Binding-site contacts:
Ligand atom C12 contacts residue GLY68 of chain 1.C at 3.8 Å.
Ligand atom C11 contacts residue GLY68 of chain 1.C at 4.1 Å.
Ligand atom C14 contacts residue LEU125 of chain 1.C at 4.2 Å (hydrophobic).
Ligand atom C17 contacts residue MPD1 of chain 1.KA at 4.3 Å.
Ligand atom C15 contacts residue SER97 of chain 1.C at 4.3 Å.
Ligand atom C12 contacts residue SER97 of chain 1.C at 4.2 Å.
Ligand atom C13 contacts residue GLY68 of chain 1.C at 3.4 Å.
Ligand atom C17 contacts residue GLY68 of chain 1.C at 3.6 Å.
Ligand atom C17 contacts residue SER97 of chain 1.C at 1.4 Å.
Ligand atom O3 contacts residue GLY68 of chain 1.C at 2.7 Å (h-bond).
Ligand atom C13 contacts residue LEU125 of chain 1.C at 4.0 Å (hydrophobic).
Ligand atom C14 contacts residue SER97 of chain 1.C at 3.6 Å.
Ligand atom O1 contacts residue GLN34 of chain 1.C at 3.1 Å (h-bond).
Ligand atom N1 contacts residue GLY68 of chain 1.C at 3.7 Å.
Ligand atom O3 contacts residue MET98 of chain 1.C at 3.5 Å (h-bond).
Ligand atom C16 contacts residue LEU125 of chain 1.C at 4.1 Å (hydrophobic).
Ligand atom C16 contacts residue HIS122 of chain 1.C at 4.3 Å.
Ligand atom C10 contacts residue GLN34 of chain 1.C at 4.3 Å.
Ligand atom C16 contacts residue SER97 of chain 1.C at 3.2 Å.
Ligand atom N2 contacts residue GLY67 of chain 1.C at 4.3 Å.
Ligand atom C15 contacts residue GLY68 of chain 1.C at 3.6 Å.
Ligand atom N1 contacts residue HIS122 of chain 1.C at 3.6 Å.
Ligand atom C16 contacts residue GLY68 of chain 1.C at 4.1 Å.
Ligand atom C12 contacts residue LEU125 of chain 1.C at 4.3 Å (hydrophobic).
Ligand atom O3 contacts residue GLY67 of chain 1.C at 3.2 Å.
Ligand atom C16 contacts residue MPD1 of chain 1.KA at 3.7 Å.
Ligand atom O3 contacts residue SER97 of chain 1.C at 2.3 Å (h-bond).
Ligand atom C17 contacts residue MET98 of chain 1.C at 3.6 Å (hydrophobic).
Ligand atom C16 contacts residue ILE70 of chain 1.C at 3.9 Å (hydrophobic).
Ligand atom N1 contacts residue SER97 of chain 1.C at 2.3 Å (h-bond).
Ligand atom N1 contacts residue MPD1 of chain 1.KA at 4.2 Å.
Ligand atom C15 contacts residue ILE70 of chain 1.C at 4.0 Å (hydrophobic).
Ligand atom C14 contacts residue GLY68 of chain 1.C at 3.3 Å.
Ligand atom N2 contacts residue PRO66 of chain 1.C at 3.8 Å.
Ligand atom C9 contacts residue PRO66 of chain 1.C at 3.8 Å (hydrophobic).
Ligand atom C17 contacts residue HIS122 of chain 1.C at 3.9 Å.
Ligand atom C16 contacts residue PRO124 of chain 1.C at 4.1 Å (hydrophobic).
Ligand atom C17 contacts residue GLY67 of chain 1.C at 4.2 Å.
Ligand atom C15 contacts residue LEU125 of chain 1.C at 3.9 Å (hydrophobic).
Ligand atom C10 contacts residue PRO66 of chain 1.C at 4.0 Å (hydrophobic).

Sequence of chain 1.C:
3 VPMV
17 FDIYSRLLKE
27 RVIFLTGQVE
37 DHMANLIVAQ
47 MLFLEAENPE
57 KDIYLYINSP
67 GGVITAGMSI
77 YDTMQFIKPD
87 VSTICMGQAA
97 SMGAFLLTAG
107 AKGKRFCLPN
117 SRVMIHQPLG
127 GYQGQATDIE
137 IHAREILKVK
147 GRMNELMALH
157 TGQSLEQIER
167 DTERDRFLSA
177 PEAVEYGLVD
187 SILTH

The protein below binds the small molecule below.
Small molecule (SMILES): CC[C@H](O)/C=C/C=C(C)/C=C/C(=O)NC(=O)/C=C/C1=CCN1C(=O)O